Binding-site contacts:
Ligand atom C8 contacts residue GLY302 of chain 3.A at 4.0 Å.
Ligand atom O5 contacts residue TRP57 of chain 3.C at 2.9 Å (h-bond).
Ligand atom C6 contacts residue GLY66 of chain 3.C at 3.8 Å.
Ligand atom O5 contacts residue ASN304 of chain 3.A at 2.4 Å (h-bond).
Ligand atom O6 contacts residue GLY55 of chain 3.C at 3.5 Å (h-bond).
Ligand atom C5 contacts residue GLU292 of chain 3.A at 3.4 Å.
Ligand atom C1 contacts residue ASN304 of chain 3.A at 1.4 Å.
Ligand atom C6 contacts residue SER56 of chain 3.C at 3.9 Å.
Ligand atom N2 contacts residue ASN304 of chain 3.A at 2.9 Å (h-bond).
Ligand atom C8 contacts residue GLU292 of chain 3.A at 3.5 Å.
Ligand atom C3 contacts residue ASN304 of chain 3.A at 3.8 Å.
Ligand atom O2 contacts residue GLY291 of chain 3.A at 3.7 Å.
Ligand atom O6 contacts residue GLY291 of chain 3.A at 3.0 Å (h-bond).
Ligand atom O6 contacts residue SER56 of chain 3.C at 3.3 Å.
Ligand atom O2 contacts residue GLU292 of chain 3.A at 3.6 Å (salt-bridge).
Ligand atom C7 contacts residue GLU292 of chain 3.A at 3.6 Å.
Ligand atom C2 contacts residue ASN304 of chain 3.A at 2.5 Å.
Ligand atom O5 contacts residue GLY291 of chain 3.A at 3.8 Å.
Ligand atom O7 contacts residue ASN304 of chain 3.A at 3.3 Å (h-bond).
Ligand atom O6 contacts residue LEU289 of chain 3.A at 4.0 Å.
Ligand atom O5 contacts residue SER56 of chain 3.C at 3.6 Å.
Ligand atom O4 contacts residue GLU292 of chain 3.A at 3.7 Å.
Ligand atom O7 contacts residue GLU292 of chain 3.A at 3.1 Å (salt-bridge).
Ligand atom O6 contacts residue LYS45 of chain 3.A at 3.8 Å.
Ligand atom C3 contacts residue GLU292 of chain 3.A at 3.7 Å.
Ligand atom C1 contacts residue GLU292 of chain 3.A at 4.0 Å.
Ligand atom O6 contacts residue GLY66 of chain 3.C at 4.0 Å.
Ligand atom C1 contacts residue TRP57 of chain 3.C at 3.8 Å (hydrophobic).
Ligand atom C4 contacts residue GLU292 of chain 3.A at 3.8 Å.
Ligand atom C7 contacts residue ASN304 of chain 3.A at 3.3 Å.
Ligand atom C5 contacts residue TRP57 of chain 3.C at 3.8 Å (hydrophobic).
Ligand atom C5 contacts residue ASN304 of chain 3.A at 3.6 Å.
Ligand atom O7 contacts residue GLY291 of chain 3.A at 3.3 Å.
Ligand atom C6 contacts residue TRP57 of chain 3.C at 3.5 Å (hydrophobic).
Ligand atom O7 contacts residue TRP57 of chain 3.C at 3.6 Å.
Ligand atom C6 contacts residue GLY55 of chain 3.C at 4.0 Å.
Ligand atom O6 contacts residue GLU292 of chain 3.A at 2.9 Å (salt-bridge).
Ligand atom C3 contacts residue TRP57 of chain 3.C at 3.9 Å (hydrophobic).
Ligand atom C4 contacts residue TRP57 of chain 3.C at 4.0 Å (hydrophobic).
Ligand atom C6 contacts residue GLU292 of chain 3.A at 4.0 Å.

Sequence of chain 3.C:
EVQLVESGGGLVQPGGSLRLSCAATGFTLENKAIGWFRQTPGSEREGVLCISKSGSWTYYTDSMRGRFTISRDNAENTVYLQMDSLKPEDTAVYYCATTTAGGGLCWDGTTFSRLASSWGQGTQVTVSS

The small molecule below binds the protein below.
Small molecule (SMILES): CC(=O)N[C@H]1[C@H](O[C@H]2[C@H](O)[C@@H](NC(C)=O)CO[C@@H]2CO)O[C@H](CO)[C@@H](O[C@@H]2O[C@H](CO[C@H]3O[C@H](CO[C@H]4O[C@H](CO)[C@@H](O)[C@H](O)[C@@H]4O)[C@@H](O)[C@H](O[C@H]4O[C@H](CO)[C@@H](O)[C@H](O)[C@@H]4O)[C@@H]3O)[C@@H](O)[C@H](O[C@H]3O[C@H](CO)[C@@H](O)[C@H](O)[C@@H]3O)[C@@H]2O)[C@@H]1O

Sequence of chain 3.A:
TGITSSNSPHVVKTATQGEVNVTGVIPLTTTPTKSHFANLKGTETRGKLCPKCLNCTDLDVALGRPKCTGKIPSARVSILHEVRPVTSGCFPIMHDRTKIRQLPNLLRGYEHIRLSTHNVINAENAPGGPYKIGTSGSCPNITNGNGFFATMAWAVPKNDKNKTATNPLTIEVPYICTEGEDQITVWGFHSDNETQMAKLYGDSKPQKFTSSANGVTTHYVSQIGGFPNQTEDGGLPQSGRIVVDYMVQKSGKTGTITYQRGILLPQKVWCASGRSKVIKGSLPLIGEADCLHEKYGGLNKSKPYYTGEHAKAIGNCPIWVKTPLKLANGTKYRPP